Sequence of chain 8.A:
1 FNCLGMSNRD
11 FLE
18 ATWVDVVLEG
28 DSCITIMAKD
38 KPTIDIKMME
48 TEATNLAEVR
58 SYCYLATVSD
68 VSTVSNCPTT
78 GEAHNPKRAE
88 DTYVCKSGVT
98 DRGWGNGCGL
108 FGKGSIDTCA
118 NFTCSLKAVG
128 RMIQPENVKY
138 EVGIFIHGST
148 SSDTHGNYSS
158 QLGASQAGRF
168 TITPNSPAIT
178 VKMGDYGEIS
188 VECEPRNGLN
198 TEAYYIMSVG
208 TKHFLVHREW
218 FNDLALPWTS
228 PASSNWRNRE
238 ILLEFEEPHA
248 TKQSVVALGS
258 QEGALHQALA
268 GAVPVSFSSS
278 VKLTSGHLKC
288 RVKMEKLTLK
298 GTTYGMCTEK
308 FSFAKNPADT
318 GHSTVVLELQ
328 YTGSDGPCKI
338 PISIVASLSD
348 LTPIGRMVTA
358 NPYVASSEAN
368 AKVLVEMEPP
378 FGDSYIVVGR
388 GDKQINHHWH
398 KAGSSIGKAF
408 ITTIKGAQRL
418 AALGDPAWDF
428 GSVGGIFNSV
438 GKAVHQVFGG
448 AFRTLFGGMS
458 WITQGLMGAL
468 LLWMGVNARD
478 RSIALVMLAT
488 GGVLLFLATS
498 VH

This small molecule binds to this protein.
Small molecule (SMILES): CC(=O)N[C@@H]1[C@@H](O)[C@H](O)[C@@H](CO)O[C@H]1O

Binding-site contacts:
Ligand atom C8 contacts residue ASN118 of chain 8.A at 3.6 Å.
Ligand atom O7 contacts residue TYR90 of chain 8.A at 3.8 Å.
Ligand atom C2 contacts residue ASN118 of chain 8.A at 2.4 Å.
Ligand atom C4 contacts residue ASN118 of chain 8.A at 4.2 Å.
Ligand atom O5 contacts residue ASN118 of chain 8.A at 2.4 Å (h-bond).
Ligand atom O5 contacts residue PHE119 of chain 8.A at 4.1 Å.
Ligand atom C7 contacts residue TYR90 of chain 8.A at 4.2 Å (hydrophobic).
Ligand atom C5 contacts residue ASN118 of chain 8.A at 3.6 Å.
Ligand atom C7 contacts residue ASP67 of chain 8.A at 3.3 Å.
Ligand atom O5 contacts residue THR120 of chain 8.A at 3.2 Å (h-bond).
Ligand atom C1 contacts residue THR120 of chain 8.A at 4.4 Å.
Ligand atom C3 contacts residue ASN118 of chain 8.A at 3.8 Å.
Ligand atom N2 contacts residue TYR90 of chain 8.A at 4.2 Å.
Ligand atom C6 contacts residue PHE119 of chain 8.A at 4.2 Å (hydrophobic).
Ligand atom O6 contacts residue PHE119 of chain 8.A at 3.0 Å (h-bond).
Ligand atom C5 contacts residue THR120 of chain 8.A at 4.0 Å.
Ligand atom C1 contacts residue ASN118 of chain 8.A at 1.4 Å.
Ligand atom O6 contacts residue THR89 of chain 8.A at 4.0 Å.
Ligand atom C8 contacts residue ASP67 of chain 8.A at 3.3 Å.
Ligand atom O7 contacts residue ASN118 of chain 8.A at 4.3 Å.
Ligand atom O6 contacts residue THR120 of chain 8.A at 3.1 Å (h-bond).
Ligand atom C1 contacts residue THR89 of chain 8.A at 4.2 Å.
Ligand atom C7 contacts residue ASN118 of chain 8.A at 3.4 Å.
Ligand atom C6 contacts residue THR120 of chain 8.A at 3.4 Å.
Ligand atom C8 contacts residue SER66 of chain 8.A at 3.3 Å.
Ligand atom O7 contacts residue ASP67 of chain 8.A at 2.8 Å (salt-bridge).
Ligand atom C5 contacts residue THR89 of chain 8.A at 4.5 Å.
Ligand atom O5 contacts residue THR89 of chain 8.A at 4.5 Å.
Ligand atom N2 contacts residue ASP67 of chain 8.A at 4.5 Å.
Ligand atom N2 contacts residue ASN118 of chain 8.A at 2.9 Å (h-bond).